Sequence of chain 1.A:
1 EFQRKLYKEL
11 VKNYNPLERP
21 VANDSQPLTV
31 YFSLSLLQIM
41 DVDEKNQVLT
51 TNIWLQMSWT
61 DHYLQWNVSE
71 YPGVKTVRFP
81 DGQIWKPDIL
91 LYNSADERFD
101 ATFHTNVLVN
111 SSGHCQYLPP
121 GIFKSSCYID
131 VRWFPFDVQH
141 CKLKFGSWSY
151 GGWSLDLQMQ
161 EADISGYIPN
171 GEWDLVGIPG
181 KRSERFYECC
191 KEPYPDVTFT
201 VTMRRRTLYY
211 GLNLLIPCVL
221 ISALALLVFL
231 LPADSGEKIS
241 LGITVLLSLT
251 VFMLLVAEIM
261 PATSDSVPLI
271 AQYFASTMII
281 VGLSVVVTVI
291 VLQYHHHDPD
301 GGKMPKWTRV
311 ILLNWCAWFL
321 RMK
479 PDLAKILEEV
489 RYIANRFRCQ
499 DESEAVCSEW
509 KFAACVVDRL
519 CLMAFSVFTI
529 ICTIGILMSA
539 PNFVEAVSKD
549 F

Sequence of chain 1.B:
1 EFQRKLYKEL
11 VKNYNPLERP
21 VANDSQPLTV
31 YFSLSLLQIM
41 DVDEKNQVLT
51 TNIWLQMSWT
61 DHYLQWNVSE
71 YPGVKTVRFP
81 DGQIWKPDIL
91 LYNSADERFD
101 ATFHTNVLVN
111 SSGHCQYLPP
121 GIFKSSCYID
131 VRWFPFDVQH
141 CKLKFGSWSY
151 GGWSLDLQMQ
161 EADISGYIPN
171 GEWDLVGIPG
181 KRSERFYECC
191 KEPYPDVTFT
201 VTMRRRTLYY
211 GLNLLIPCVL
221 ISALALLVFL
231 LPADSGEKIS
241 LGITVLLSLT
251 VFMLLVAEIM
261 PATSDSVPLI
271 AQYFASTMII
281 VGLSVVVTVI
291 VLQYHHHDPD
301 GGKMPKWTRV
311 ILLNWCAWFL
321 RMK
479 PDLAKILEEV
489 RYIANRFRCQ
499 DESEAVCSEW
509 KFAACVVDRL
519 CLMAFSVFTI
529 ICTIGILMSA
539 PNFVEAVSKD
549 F

Binding-site contacts:
Ligand atom C5 contacts residue TYR92 of chain 1.A at 3.9 Å (hydrophobic).
Ligand atom CL contacts residue GLN116 of chain 1.B at 3.5 Å.
Ligand atom C4 contacts residue TYR187 of chain 1.A at 3.7 Å (hydrophobic).
Ligand atom N2 contacts residue TRP148 of chain 1.A at 3.7 Å.
Ligand atom N1 contacts residue SER147 of chain 1.A at 4.1 Å.
Ligand atom C2 contacts residue TYR194 of chain 1.A at 3.8 Å (hydrophobic).
Ligand atom C10 contacts residue SER149 of chain 1.A at 4.2 Å.
Ligand atom C5 contacts residue TRP54 of chain 1.B at 3.2 Å (hydrophobic).
Ligand atom N1 contacts residue TRP148 of chain 1.A at 3.0 Å (h-bond).
Ligand atom C3 contacts residue TRP148 of chain 1.A at 4.0 Å (hydrophobic).
Ligand atom CL contacts residue LEU108 of chain 1.B at 3.5 Å.
Ligand atom C8 contacts residue TRP148 of chain 1.A at 3.7 Å (hydrophobic).
Ligand atom C9 contacts residue TYR194 of chain 1.A at 3.6 Å (hydrophobic).
Ligand atom C2 contacts residue TRP148 of chain 1.A at 3.9 Å (hydrophobic).
Ligand atom C8 contacts residue TYR194 of chain 1.A at 3.5 Å (hydrophobic).
Ligand atom N2 contacts residue LEU118 of chain 1.B at 3.6 Å.
Ligand atom C8 contacts residue CYS189 of chain 1.A at 4.1 Å (hydrophobic).
Ligand atom C10 contacts residue TRP148 of chain 1.A at 4.2 Å (hydrophobic).
Ligand atom C10 contacts residue LEU118 of chain 1.B at 4.1 Å (hydrophobic).
Ligand atom CL contacts residue SER149 of chain 1.A at 4.1 Å.
Ligand atom C6 contacts residue TYR92 of chain 1.A at 3.9 Å (hydrophobic).
Ligand atom C11 contacts residue TRP148 of chain 1.A at 3.1 Å (hydrophobic).
Ligand atom C1 contacts residue TRP148 of chain 1.A at 3.6 Å (hydrophobic).
Ligand atom C3 contacts residue TYR194 of chain 1.A at 3.9 Å (hydrophobic).
Ligand atom CL contacts residue ASN106 of chain 1.B at 3.8 Å.
Ligand atom C8 contacts residue CYS190 of chain 1.A at 3.5 Å (hydrophobic).
Ligand atom C2 contacts residue CYS189 of chain 1.A at 3.7 Å (hydrophobic).
Ligand atom C7 contacts residue LEU118 of chain 1.B at 4.2 Å (hydrophobic).
Ligand atom C3 contacts residue TYR187 of chain 1.A at 3.9 Å (hydrophobic).
Ligand atom C4 contacts residue TYR92 of chain 1.A at 3.8 Å (hydrophobic).
Ligand atom C5 contacts residue TRP148 of chain 1.A at 3.7 Å (hydrophobic).
Ligand atom N1 contacts residue TYR92 of chain 1.A at 2.6 Å (h-bond).
Ligand atom C4 contacts residue TRP54 of chain 1.B at 3.6 Å (hydrophobic).
Ligand atom C6 contacts residue TRP148 of chain 1.A at 3.4 Å (hydrophobic).
Ligand atom N1 contacts residue TYR194 of chain 1.A at 4.1 Å.
Ligand atom C9 contacts residue CYS190 of chain 1.A at 4.2 Å (hydrophobic).
Ligand atom C3 contacts residue TYR92 of chain 1.A at 3.3 Å (hydrophobic).
Ligand atom C11 contacts residue LEU118 of chain 1.B at 3.6 Å (hydrophobic).
Ligand atom C7 contacts residue TRP148 of chain 1.A at 3.2 Å (hydrophobic).
Ligand atom C1 contacts residue CYS189 of chain 1.A at 4.0 Å (hydrophobic).

The small molecule below binds the protein below.
Small molecule (SMILES): Clc1ccc([C@H]2C[C@@H]3CC[C@H]2N3)cn1